A small-molecule ligand and the protein it binds are described below.
Small molecule (SMILES): CC(C)[C@H](NC(=O)[C@H](CC(=O)O)NC(=O)[C@H](Cc1ccc(O)cc1)NC(=O)[C@@H]1CCCN1)C(=O)N1CCC[C@H]1C(=O)N[C@@H](CC(=O)O)C(=O)N[C@@H](Cc1ccc(O)cc1)C(=O)N[C@@H](C)C(=O)O

Binding-site contacts:
Ligand atom CB contacts residue SER57 of chain 1.D at 3.3 Å.
Ligand atom OD2 contacts residue SER53 of chain 1.D at 2.8 Å (h-bond).
Ligand atom CD1 contacts residue ARG54 of chain 1.D at 3.4 Å.
Ligand atom CA contacts residue ASN99 of chain 1.E at 3.5 Å.
Ligand atom CE1 contacts residue ARG54 of chain 1.D at 3.2 Å.
Ligand atom CG2 contacts residue ARG54 of chain 1.D at 3.4 Å.
Ligand atom CG contacts residue GLY55 of chain 1.D at 3.5 Å.
Ligand atom OXT contacts residue HIS101 of chain 1.E at 3.1 Å (h-bond).
Ligand atom CB contacts residue GLU105 of chain 1.D at 3.5 Å.
Ligand atom OD2 contacts residue GLY56 of chain 1.D at 3.4 Å (h-bond).
Ligand atom O contacts residue SER53 of chain 1.D at 3.2 Å.
Ligand atom OD2 contacts residue GLY55 of chain 1.D at 3.5 Å.
Ligand atom CZ contacts residue ARG100 of chain 1.D at 3.5 Å.
Ligand atom OH contacts residue ARG100 of chain 1.D at 3.0 Å (salt-bridge).
Ligand atom CE1 contacts residue ARG100 of chain 1.D at 3.4 Å.
Ligand atom OD1 contacts residue ARG100 of chain 1.D at 2.8 Å (salt-bridge).
Ligand atom OD1 contacts residue SER53 of chain 1.D at 3.5 Å (h-bond).
Ligand atom OD1 contacts residue THR51 of chain 1.D at 3.4 Å.
Ligand atom CZ contacts residue GLU105 of chain 1.D at 3.5 Å.
Ligand atom CE2 contacts residue GLU105 of chain 1.D at 3.4 Å.
Ligand atom N contacts residue TYR60 of chain 1.D at 2.9 Å (h-bond).
Ligand atom CD2 contacts residue GLU105 of chain 1.D at 3.6 Å.
Ligand atom OH contacts residue GLY107 of chain 1.D at 3.4 Å (h-bond).
Ligand atom OD2 contacts residue TYR58 of chain 1.D at 3.4 Å.
Ligand atom OD1 contacts residue GLY55 of chain 1.D at 2.9 Å (h-bond).
Ligand atom OD2 contacts residue SER57 of chain 1.D at 2.5 Å (h-bond).
Ligand atom CZ contacts residue ASP98 of chain 1.E at 3.2 Å.
Ligand atom OXT contacts residue SER100 of chain 1.E at 3.5 Å.
Ligand atom CD1 contacts residue TYR39 of chain 1.E at 3.5 Å (hydrophobic).
Ligand atom O contacts residue ARG54 of chain 1.D at 3.3 Å (salt-bridge).
Ligand atom OD2 contacts residue ARG100 of chain 1.D at 3.2 Å (salt-bridge).
Ligand atom CE1 contacts residue ASP98 of chain 1.E at 3.1 Å.
Ligand atom OD2 contacts residue HIS101 of chain 1.E at 3.5 Å (h-bond).
Ligand atom CA contacts residue TYR60 of chain 1.D at 3.5 Å (hydrophobic).
Ligand atom CG contacts residue SER53 of chain 1.D at 3.5 Å.
Ligand atom OH contacts residue ASP98 of chain 1.E at 2.5 Å (salt-bridge).
Ligand atom OD1 contacts residue ARG54 of chain 1.D at 3.5 Å.
Ligand atom O contacts residue SO41 of chain 1.H at 3.0 Å (h-bond).
Ligand atom CG contacts residue ARG100 of chain 1.D at 3.5 Å.
Ligand atom CG contacts residue SER57 of chain 1.D at 3.3 Å.

Sequence of chain 1.D:
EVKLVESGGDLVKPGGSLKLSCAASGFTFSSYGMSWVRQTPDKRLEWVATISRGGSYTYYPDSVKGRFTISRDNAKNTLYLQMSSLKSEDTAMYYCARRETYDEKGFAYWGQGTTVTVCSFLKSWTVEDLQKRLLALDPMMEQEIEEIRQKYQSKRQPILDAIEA

Sequence of chain 1.E:
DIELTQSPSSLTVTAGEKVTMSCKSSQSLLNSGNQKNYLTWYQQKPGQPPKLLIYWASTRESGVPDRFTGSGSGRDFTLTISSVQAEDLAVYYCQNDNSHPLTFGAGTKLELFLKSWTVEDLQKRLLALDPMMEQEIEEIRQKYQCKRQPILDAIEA